A small-molecule ligand and the protein it binds are described below.
Small molecule (SMILES): CC(=O)N[C@H]1[C@H](O[C@H]2[C@H](O)[C@@H](NC(C)=O)CO[C@@H]2CO[C@H]2O[C@@H](C)[C@@H](O)[C@@H](O)[C@@H]2O)O[C@H](CO)[C@@H](O)[C@@H]1O

Sequence of chain 1.A:
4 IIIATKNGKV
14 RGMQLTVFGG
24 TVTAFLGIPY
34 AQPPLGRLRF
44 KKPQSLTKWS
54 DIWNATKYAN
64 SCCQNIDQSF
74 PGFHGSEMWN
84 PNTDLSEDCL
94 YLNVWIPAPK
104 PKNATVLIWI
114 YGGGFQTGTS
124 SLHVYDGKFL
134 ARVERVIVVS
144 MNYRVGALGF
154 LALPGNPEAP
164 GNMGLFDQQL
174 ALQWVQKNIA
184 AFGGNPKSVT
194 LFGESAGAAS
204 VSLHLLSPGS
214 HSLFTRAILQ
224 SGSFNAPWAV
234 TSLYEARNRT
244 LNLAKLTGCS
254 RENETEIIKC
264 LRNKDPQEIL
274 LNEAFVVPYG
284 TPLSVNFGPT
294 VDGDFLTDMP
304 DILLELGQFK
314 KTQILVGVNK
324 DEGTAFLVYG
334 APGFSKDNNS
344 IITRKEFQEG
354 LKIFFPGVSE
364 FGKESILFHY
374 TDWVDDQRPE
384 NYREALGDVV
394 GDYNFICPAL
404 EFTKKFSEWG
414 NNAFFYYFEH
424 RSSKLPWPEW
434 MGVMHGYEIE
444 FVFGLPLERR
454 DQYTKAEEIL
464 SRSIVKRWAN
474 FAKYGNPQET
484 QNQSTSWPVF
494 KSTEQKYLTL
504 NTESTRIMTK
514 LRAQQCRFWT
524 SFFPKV

Binding-site contacts:
Ligand atom O5 contacts residue ASN245 of chain 1.A at 4.5 Å.
Ligand atom C5 contacts residue ASN241 of chain 1.A at 3.7 Å.
Ligand atom C8 contacts residue PRO281 of chain 1.A at 3.7 Å (hydrophobic).
Ligand atom C5 contacts residue ASN245 of chain 1.A at 4.0 Å.
Ligand atom N2 contacts residue TYR237 of chain 1.A at 3.5 Å (h-bond).
Ligand atom C1 contacts residue ASN241 of chain 1.A at 1.4 Å.
Ligand atom C3 contacts residue ASN241 of chain 1.A at 3.7 Å.
Ligand atom C3 contacts residue PHE278 of chain 1.A at 4.0 Å (hydrophobic).
Ligand atom C8 contacts residue ASN241 of chain 1.A at 4.3 Å.
Ligand atom C2 contacts residue ASN241 of chain 1.A at 2.5 Å.
Ligand atom C6 contacts residue PRO281 of chain 1.A at 3.7 Å (hydrophobic).
Ligand atom C4 contacts residue PHE278 of chain 1.A at 3.8 Å (hydrophobic).
Ligand atom O7 contacts residue ASN241 of chain 1.A at 4.5 Å.
Ligand atom O5 contacts residue ASN241 of chain 1.A at 2.5 Å (h-bond).
Ligand atom O5 contacts residue PRO281 of chain 1.A at 4.4 Å.
Ligand atom O2 contacts residue ASN245 of chain 1.A at 3.3 Å.
Ligand atom C2 contacts residue PHE278 of chain 1.A at 4.3 Å (hydrophobic).
Ligand atom O4 contacts residue PHE278 of chain 1.A at 2.6 Å (h-bond).
Ligand atom C7 contacts residue ASN241 of chain 1.A at 3.7 Å.
Ligand atom C1 contacts residue ASN245 of chain 1.A at 4.2 Å.
Ligand atom O3 contacts residue PHE278 of chain 1.A at 3.4 Å (h-bond).
Ligand atom C6 contacts residue PRO281 of chain 1.A at 3.8 Å (hydrophobic).
Ligand atom O5 contacts residue ASN245 of chain 1.A at 3.1 Å (h-bond).
Ligand atom O6 contacts residue ASN245 of chain 1.A at 2.8 Å (h-bond).
Ligand atom C6 contacts residue ASN241 of chain 1.A at 4.3 Å.
Ligand atom O4 contacts residue VAL280 of chain 1.A at 4.2 Å.
Ligand atom N2 contacts residue ASN241 of chain 1.A at 2.8 Å (h-bond).
Ligand atom O3 contacts residue LEU249 of chain 1.A at 3.7 Å.
Ligand atom C1 contacts residue ASN245 of chain 1.A at 3.7 Å.
Ligand atom O4 contacts residue PRO281 of chain 1.A at 4.2 Å.
Ligand atom C7 contacts residue TYR237 of chain 1.A at 3.8 Å (hydrophobic).
Ligand atom C2 contacts residue ASN245 of chain 1.A at 3.4 Å.
Ligand atom C4 contacts residue ASN241 of chain 1.A at 4.3 Å.
Ligand atom O5 contacts residue PRO281 of chain 1.A at 4.2 Å.
Ligand atom O7 contacts residue TYR237 of chain 1.A at 3.1 Å.
Ligand atom C6 contacts residue ASN245 of chain 1.A at 3.4 Å.
Ligand atom C5 contacts residue PRO281 of chain 1.A at 3.9 Å (hydrophobic).